Sequence of chain 1.A:
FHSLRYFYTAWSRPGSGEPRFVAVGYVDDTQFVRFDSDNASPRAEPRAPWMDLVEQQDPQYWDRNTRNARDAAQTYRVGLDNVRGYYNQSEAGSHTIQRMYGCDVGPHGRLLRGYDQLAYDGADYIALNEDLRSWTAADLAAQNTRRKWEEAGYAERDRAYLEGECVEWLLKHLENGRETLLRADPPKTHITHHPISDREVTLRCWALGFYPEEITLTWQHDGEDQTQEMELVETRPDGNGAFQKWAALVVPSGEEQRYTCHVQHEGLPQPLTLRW

A protein and the small-molecule ligand that binds it are described below.
Small molecule (SMILES): CC(C)C[C@H](NC(=O)[C@H](Cc1ccccc1)NC(=O)[C@@H](NC(=O)[C@H](CC(N)=O)NC(=O)[C@H](C)NC(=O)[C@H](Cc1ccccc1)NC(=O)[C@@H](N)CC(=O)O)[C@@H](C)O)C(=O)N1CCC[C@H]1C(=O)O

Binding-site contacts:
Ligand atom CE2 contacts residue ASP159 of chain 1.A at 3.3 Å.
Ligand atom O contacts residue TRP150 of chain 1.A at 3.0 Å (h-bond).
Ligand atom CA contacts residue ASN66 of chain 1.A at 3.1 Å.
Ligand atom CA contacts residue TYR102 of chain 1.A at 3.3 Å (hydrophobic).
Ligand atom CG contacts residue ARG65 of chain 1.A at 3.3 Å.
Ligand atom OG1 contacts residue TYR9 of chain 1.A at 3.3 Å.
Ligand atom C contacts residue TYR87 of chain 1.A at 3.5 Å (hydrophobic).
Ligand atom OD1 contacts residue ARG65 of chain 1.A at 2.9 Å (salt-bridge).
Ligand atom OD1 contacts residue TYR62 of chain 1.A at 3.3 Å.
Ligand atom CD2 contacts residue ASN66 of chain 1.A at 3.3 Å.
Ligand atom CE2 contacts residue ASN66 of chain 1.A at 3.4 Å.
Ligand atom N contacts residue ASN66 of chain 1.A at 2.8 Å (h-bond).
Ligand atom O contacts residue THR146 of chain 1.A at 3.0 Å (h-bond).
Ligand atom O contacts residue LYS149 of chain 1.A at 3.2 Å (salt-bridge).
Ligand atom CD1 contacts residue THR76 of chain 1.A at 3.2 Å.
Ligand atom CB contacts residue TYR102 of chain 1.A at 3.4 Å (hydrophobic).
Ligand atom CD1 contacts residue TYR7 of chain 1.A at 3.5 Å (hydrophobic).
Ligand atom OD2 contacts residue ARG65 of chain 1.A at 2.7 Å (salt-bridge).
Ligand atom CB contacts residue ASN66 of chain 1.A at 3.5 Å.
Ligand atom OG1 contacts residue ALA73 of chain 1.A at 3.5 Å.
Ligand atom O contacts residue ARG100 of chain 1.A at 2.6 Å (salt-bridge).
Ligand atom C contacts residue TYR7 of chain 1.A at 3.4 Å (hydrophobic).
Ligand atom OXT contacts residue ASN83 of chain 1.A at 3.0 Å (h-bond).
Ligand atom CD1 contacts residue TYR155 of chain 1.A at 3.5 Å (hydrophobic).
Ligand atom O contacts residue TYR162 of chain 1.A at 2.9 Å (h-bond).
Ligand atom N contacts residue TRP170 of chain 1.A at 3.5 Å.
Ligand atom C contacts residue LYS149 of chain 1.A at 3.1 Å.
Ligand atom N contacts residue TYR102 of chain 1.A at 2.8 Å (h-bond).
Ligand atom CE1 contacts residue TYR155 of chain 1.A at 3.5 Å (hydrophobic).
Ligand atom OD2 contacts residue GLU166 of chain 1.A at 3.5 Å (salt-bridge).
Ligand atom O contacts residue TYR87 of chain 1.A at 2.6 Å (h-bond).
Ligand atom OXT contacts residue LYS149 of chain 1.A at 2.9 Å (salt-bridge).
Ligand atom C contacts residue ASN66 of chain 1.A at 3.5 Å.
Ligand atom O contacts residue LYS149 of chain 1.A at 3.0 Å (salt-bridge).
Ligand atom O contacts residue TYR7 of chain 1.A at 3.2 Å (h-bond).
Ligand atom O contacts residue TRP150 of chain 1.A at 3.5 Å.
Ligand atom CB contacts residue ASN69 of chain 1.A at 3.3 Å.
Ligand atom O contacts residue ASN69 of chain 1.A at 3.0 Å (h-bond).
Ligand atom OD1 contacts residue ASN66 of chain 1.A at 3.0 Å (h-bond).
Ligand atom C contacts residue TYR102 of chain 1.A at 3.5 Å (hydrophobic).